This small molecule binds to this protein.
Small molecule (SMILES): CC(C)[C@H](NC(=O)[C@H](CC(=O)O)NC(=O)[C@H](CC1=c2ccccc2=NC1)NC(=O)[C@H](Cc1ccc(O)cc1)NC(=O)[C@H](CCCCN)NC(=O)[C@@H](N)CCCN=C(N)N)C(=O)N1CCC[C@H]1C(=O)N1CCC[C@H]1C(=O)N1CCC[C@H]1C=O

Binding-site contacts:
Ligand atom O contacts residue TRP79 of chain 1.A at 3.6 Å.
Ligand atom CA contacts residue TRP79 of chain 1.A at 3.5 Å (hydrophobic).
Ligand atom CE2 contacts residue PHE80 of chain 1.A at 3.8 Å (hydrophobic).
Ligand atom N contacts residue PHE80 of chain 1.A at 3.8 Å.
Ligand atom CD contacts residue ASP33 of chain 1.A at 3.7 Å.
Ligand atom NH1 contacts residue GLU29 of chain 1.A at 3.6 Å.
Ligand atom CZ contacts residue ASP33 of chain 1.A at 3.4 Å.
Ligand atom CB contacts residue PHE80 of chain 1.A at 3.6 Å (hydrophobic).
Ligand atom NE1 contacts residue GLU37 of chain 1.A at 3.8 Å.
Ligand atom C contacts residue TRP79 of chain 1.A at 3.7 Å (hydrophobic).
Ligand atom CD1 contacts residue GLU37 of chain 1.A at 3.7 Å.
Ligand atom N contacts residue TRP79 of chain 1.A at 2.8 Å (h-bond).
Ligand atom CA contacts residue TRP79 of chain 1.A at 3.9 Å (hydrophobic).
Ligand atom CD contacts residue ARG113 of chain 1.A at 3.4 Å.
Ligand atom C contacts residue ALA81 of chain 1.A at 3.7 Å (hydrophobic).
Ligand atom NE contacts residue ARG113 of chain 1.A at 3.3 Å (salt-bridge).
Ligand atom O contacts residue GLY82 of chain 1.A at 2.8 Å (h-bond).
Ligand atom OD2 contacts residue ARG78 of chain 1.A at 3.1 Å (salt-bridge).
Ligand atom CH2 contacts residue LEU75 of chain 1.A at 3.6 Å (hydrophobic).
Ligand atom NE contacts residue ASP33 of chain 1.A at 2.9 Å (salt-bridge).
Ligand atom C contacts residue GLY82 of chain 1.A at 3.8 Å.
Ligand atom CB contacts residue GLY82 of chain 1.A at 3.7 Å.
Ligand atom CG contacts residue TRP79 of chain 1.A at 3.8 Å (hydrophobic).
Ligand atom CG contacts residue ARG78 of chain 1.A at 3.6 Å.
Ligand atom CD1 contacts residue ALA81 of chain 1.A at 3.5 Å (hydrophobic).
Ligand atom N contacts residue GLY82 of chain 1.A at 3.8 Å.
Ligand atom C contacts residue PHE80 of chain 1.A at 3.9 Å (hydrophobic).
Ligand atom CD2 contacts residue PHE80 of chain 1.A at 3.7 Å (hydrophobic).
Ligand atom O contacts residue ALA81 of chain 1.A at 2.8 Å (h-bond).
Ligand atom NH2 contacts residue ASP33 of chain 1.A at 2.6 Å (salt-bridge).
Ligand atom CZ contacts residue GLU29 of chain 1.A at 3.5 Å.
Ligand atom O contacts residue PHE80 of chain 1.A at 3.4 Å.
Ligand atom CZ2 contacts residue GLU37 of chain 1.A at 3.8 Å.
Ligand atom OD1 contacts residue ARG78 of chain 1.A at 2.8 Å (salt-bridge).
Ligand atom CD contacts residue TRP79 of chain 1.A at 3.5 Å (hydrophobic).
Ligand atom NH2 contacts residue GLU29 of chain 1.A at 3.4 Å.
Ligand atom CE3 contacts residue PHE80 of chain 1.A at 3.8 Å (hydrophobic).
Ligand atom CB contacts residue TRP79 of chain 1.A at 3.6 Å (hydrophobic).
Ligand atom CZ3 contacts residue ILE85 of chain 1.A at 3.7 Å (hydrophobic).
Ligand atom NE1 contacts residue ASP33 of chain 1.A at 3.1 Å (salt-bridge).

Sequence of chain 1.A:
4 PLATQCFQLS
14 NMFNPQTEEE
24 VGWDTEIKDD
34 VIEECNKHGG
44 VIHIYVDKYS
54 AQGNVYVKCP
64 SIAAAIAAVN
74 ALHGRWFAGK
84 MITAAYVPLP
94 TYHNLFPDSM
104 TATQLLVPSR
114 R